Binding-site contacts:
Ligand atom C7 contacts residue ASN32 of chain 1.A at 3.4 Å.
Ligand atom C4 contacts residue ASN32 of chain 1.A at 4.1 Å.
Ligand atom O6 contacts residue PHE161 of chain 1.A at 3.5 Å.
Ligand atom C7 contacts residue VAL30 of chain 1.A at 4.3 Å (hydrophobic).
Ligand atom N2 contacts residue VAL30 of chain 1.A at 3.9 Å.
Ligand atom C8 contacts residue VAL30 of chain 1.A at 3.3 Å (hydrophobic).
Ligand atom C1 contacts residue PHE161 of chain 1.A at 4.5 Å (hydrophobic).
Ligand atom O5 contacts residue ASN32 of chain 1.A at 2.2 Å (h-bond).
Ligand atom N2 contacts residue ASN32 of chain 1.A at 3.0 Å (h-bond).
Ligand atom C1 contacts residue ASN32 of chain 1.A at 1.4 Å.
Ligand atom C2 contacts residue ASN32 of chain 1.A at 2.4 Å.
Ligand atom C3 contacts residue ASN32 of chain 1.A at 3.8 Å.
Ligand atom O7 contacts residue ASN32 of chain 1.A at 3.2 Å (h-bond).
Ligand atom O5 contacts residue PHE161 of chain 1.A at 3.9 Å.
Ligand atom C5 contacts residue ASN32 of chain 1.A at 3.6 Å.

Sequence of chain 1.A:
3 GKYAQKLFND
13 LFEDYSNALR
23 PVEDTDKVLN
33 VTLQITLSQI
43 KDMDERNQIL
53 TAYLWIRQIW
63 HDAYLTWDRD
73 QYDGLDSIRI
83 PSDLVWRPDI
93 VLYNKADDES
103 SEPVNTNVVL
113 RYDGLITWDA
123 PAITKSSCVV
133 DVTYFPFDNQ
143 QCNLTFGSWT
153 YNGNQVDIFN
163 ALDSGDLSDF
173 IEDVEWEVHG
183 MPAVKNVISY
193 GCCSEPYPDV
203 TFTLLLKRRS

A small-molecule ligand and the protein it binds are described below.
Small molecule (SMILES): CC(=O)N[C@@H]1[C@@H](O)[C@H](O)[C@@H](CO)O[C@H]1O